Binding-site contacts:
Ligand atom C5 contacts residue TYR793 of chain 1.C at 3.5 Å (hydrophobic).
Ligand atom C7 contacts residue ASN706 of chain 1.B at 3.1 Å.
Ligand atom C7 contacts residue SER705 of chain 1.B at 4.3 Å.
Ligand atom C4 contacts residue ASN706 of chain 1.B at 4.2 Å.
Ligand atom C8 contacts residue ASN706 of chain 1.B at 3.9 Å.
Ligand atom O5 contacts residue TYR793 of chain 1.C at 4.0 Å.
Ligand atom C3 contacts residue ASN706 of chain 1.B at 3.8 Å.
Ligand atom C8 contacts residue SER705 of chain 1.B at 3.4 Å.
Ligand atom C1 contacts residue ASN706 of chain 1.B at 1.4 Å.
Ligand atom N2 contacts residue ASN706 of chain 1.B at 2.9 Å (h-bond).
Ligand atom O7 contacts residue ASN706 of chain 1.B at 3.0 Å (h-bond).
Ligand atom O5 contacts residue ASN706 of chain 1.B at 2.4 Å (h-bond).
Ligand atom C1 contacts residue TYR793 of chain 1.C at 4.3 Å (hydrophobic).
Ligand atom C2 contacts residue ASN706 of chain 1.B at 2.5 Å.
Ligand atom C5 contacts residue ASN706 of chain 1.B at 3.7 Å.
Ligand atom O7 contacts residue SER705 of chain 1.B at 4.3 Å.
Ligand atom C6 contacts residue TYR793 of chain 1.C at 3.9 Å (hydrophobic).

A protein and the small-molecule ligand that binds it are described below.
Small molecule (SMILES): CC(=O)N[C@@H]1[C@@H](O)[C@H](O)[C@@H](CO)O[C@H]1O

Sequence of chain 1.C:
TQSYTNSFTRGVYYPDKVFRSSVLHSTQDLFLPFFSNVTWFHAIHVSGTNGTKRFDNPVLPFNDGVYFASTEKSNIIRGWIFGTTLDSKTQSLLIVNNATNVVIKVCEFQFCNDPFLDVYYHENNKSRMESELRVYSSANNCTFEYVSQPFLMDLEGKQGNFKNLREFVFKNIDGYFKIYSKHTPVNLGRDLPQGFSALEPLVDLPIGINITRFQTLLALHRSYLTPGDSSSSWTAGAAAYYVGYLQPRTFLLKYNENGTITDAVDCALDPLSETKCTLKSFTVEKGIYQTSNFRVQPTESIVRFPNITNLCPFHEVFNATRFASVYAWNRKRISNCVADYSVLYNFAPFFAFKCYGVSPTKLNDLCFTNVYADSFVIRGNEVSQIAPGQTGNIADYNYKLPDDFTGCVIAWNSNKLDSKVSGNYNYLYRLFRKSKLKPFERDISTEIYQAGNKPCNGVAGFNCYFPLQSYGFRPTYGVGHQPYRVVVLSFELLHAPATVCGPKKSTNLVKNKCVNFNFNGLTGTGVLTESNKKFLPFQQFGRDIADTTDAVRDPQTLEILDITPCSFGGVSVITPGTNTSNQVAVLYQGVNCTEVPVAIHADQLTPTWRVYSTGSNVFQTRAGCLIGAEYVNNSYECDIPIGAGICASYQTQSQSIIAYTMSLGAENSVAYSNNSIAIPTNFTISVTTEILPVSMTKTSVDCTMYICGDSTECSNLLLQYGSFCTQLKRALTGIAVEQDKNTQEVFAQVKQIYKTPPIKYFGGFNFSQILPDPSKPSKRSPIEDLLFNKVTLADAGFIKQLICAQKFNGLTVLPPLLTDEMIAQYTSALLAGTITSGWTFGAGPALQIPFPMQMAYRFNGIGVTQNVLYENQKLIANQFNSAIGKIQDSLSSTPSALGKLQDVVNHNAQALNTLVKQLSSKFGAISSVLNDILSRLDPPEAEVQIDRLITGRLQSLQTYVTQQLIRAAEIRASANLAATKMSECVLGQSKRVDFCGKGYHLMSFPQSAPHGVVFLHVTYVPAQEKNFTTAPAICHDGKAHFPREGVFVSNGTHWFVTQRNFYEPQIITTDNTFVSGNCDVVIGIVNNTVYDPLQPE

Sequence of chain 1.B:
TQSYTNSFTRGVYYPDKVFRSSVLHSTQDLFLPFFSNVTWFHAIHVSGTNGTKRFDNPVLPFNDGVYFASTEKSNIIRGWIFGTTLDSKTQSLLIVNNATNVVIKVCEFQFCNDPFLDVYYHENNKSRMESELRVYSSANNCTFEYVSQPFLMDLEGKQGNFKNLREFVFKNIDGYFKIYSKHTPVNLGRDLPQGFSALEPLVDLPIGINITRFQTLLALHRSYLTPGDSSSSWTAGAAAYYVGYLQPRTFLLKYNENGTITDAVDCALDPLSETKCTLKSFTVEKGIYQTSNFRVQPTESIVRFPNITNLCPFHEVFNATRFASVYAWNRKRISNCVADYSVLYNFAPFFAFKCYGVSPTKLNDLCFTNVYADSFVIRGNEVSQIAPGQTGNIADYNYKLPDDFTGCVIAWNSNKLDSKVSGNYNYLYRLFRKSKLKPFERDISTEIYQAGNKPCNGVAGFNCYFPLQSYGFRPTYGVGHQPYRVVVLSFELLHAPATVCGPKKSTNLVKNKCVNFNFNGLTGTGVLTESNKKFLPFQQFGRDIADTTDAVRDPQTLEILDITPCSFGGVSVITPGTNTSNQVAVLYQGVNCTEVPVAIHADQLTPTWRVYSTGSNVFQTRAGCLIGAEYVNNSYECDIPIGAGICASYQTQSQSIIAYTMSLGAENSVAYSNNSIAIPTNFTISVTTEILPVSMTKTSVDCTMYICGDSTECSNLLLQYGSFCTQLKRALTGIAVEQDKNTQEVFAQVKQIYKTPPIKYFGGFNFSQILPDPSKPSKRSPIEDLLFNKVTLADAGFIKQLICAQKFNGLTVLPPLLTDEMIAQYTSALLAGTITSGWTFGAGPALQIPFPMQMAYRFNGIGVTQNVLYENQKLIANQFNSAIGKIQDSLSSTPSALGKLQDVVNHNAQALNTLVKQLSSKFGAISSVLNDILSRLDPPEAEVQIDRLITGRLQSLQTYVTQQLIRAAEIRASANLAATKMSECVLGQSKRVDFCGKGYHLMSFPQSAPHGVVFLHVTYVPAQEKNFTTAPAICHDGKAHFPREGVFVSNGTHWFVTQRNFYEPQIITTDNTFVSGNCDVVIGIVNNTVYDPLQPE